Binding-site contacts:
Ligand atom C13 contacts residue TYR197 of chain 12.A at 4.0 Å (hydrophobic).
Ligand atom N4 contacts residue DMS1 of chain 12.F at 3.6 Å (h-bond).
Ligand atom C21 contacts residue ILE104 of chain 12.A at 3.5 Å (hydrophobic).
Ligand atom C7 contacts residue TYR197 of chain 12.A at 3.5 Å (hydrophobic).
Ligand atom C13 contacts residue SER126 of chain 12.A at 3.7 Å.
Ligand atom C11 contacts residue ILE104 of chain 12.A at 3.5 Å (hydrophobic).
Ligand atom N5 contacts residue DMS1 of chain 12.F at 3.9 Å.
Ligand atom C1 contacts residue ASN198 of chain 12.A at 4.0 Å.
Ligand atom C19 contacts residue TYR152 of chain 12.A at 3.9 Å (hydrophobic).
Ligand atom C10 contacts residue MET221 of chain 12.A at 4.0 Å (hydrophobic).
Ligand atom C11 contacts residue MET221 of chain 12.A at 4.0 Å (hydrophobic).
Ligand atom N4 contacts residue ASN219 of chain 12.A at 4.0 Å.
Ligand atom C17 contacts residue TYR128 of chain 12.A at 3.8 Å (hydrophobic).
Ligand atom C10 contacts residue LEU106 of chain 12.A at 4.0 Å (hydrophobic).
Ligand atom C7 contacts residue PHE124 of chain 12.A at 3.8 Å (hydrophobic).
Ligand atom N12 contacts residue TYR128 of chain 12.A at 2.5 Å (h-bond).
Ligand atom C19 contacts residue VAL191 of chain 12.A at 4.0 Å (hydrophobic).
Ligand atom C16 contacts residue TYR128 of chain 12.A at 2.9 Å (hydrophobic).
Ligand atom C18 contacts residue TYR152 of chain 12.A at 3.8 Å (hydrophobic).
Ligand atom C16 contacts residue ILE104 of chain 12.A at 3.7 Å (hydrophobic).
Ligand atom C21 contacts residue MET224 of chain 12.A at 4.0 Å (hydrophobic).
Ligand atom C11 contacts residue TYR128 of chain 12.A at 3.4 Å (hydrophobic).
Ligand atom C15 contacts residue TYR128 of chain 12.A at 3.0 Å (hydrophobic).
Ligand atom C19 contacts residue VAL188 of chain 12.A at 3.5 Å (hydrophobic).
Ligand atom C17 contacts residue ILE104 of chain 12.A at 3.8 Å (hydrophobic).
Ligand atom C8 contacts residue PHE124 of chain 12.A at 3.6 Å (hydrophobic).
Ligand atom C20 contacts residue VAL188 of chain 12.A at 3.7 Å (hydrophobic).
Ligand atom C20 contacts residue VAL191 of chain 12.A at 3.5 Å (hydrophobic).
Ligand atom C13 contacts residue TYR128 of chain 12.A at 3.0 Å (hydrophobic).
Ligand atom C10 contacts residue TYR128 of chain 12.A at 3.6 Å (hydrophobic).
Ligand atom C8 contacts residue TYR197 of chain 12.A at 3.4 Å (hydrophobic).
Ligand atom C14 contacts residue TYR197 of chain 12.A at 4.1 Å (hydrophobic).
Ligand atom C14 contacts residue TYR128 of chain 12.A at 3.3 Å (hydrophobic).
Ligand atom C7 contacts residue LEU106 of chain 12.A at 4.1 Å (hydrophobic).
Ligand atom C14 contacts residue SER126 of chain 12.A at 3.6 Å.
Ligand atom C18 contacts residue VAL188 of chain 12.A at 3.9 Å (hydrophobic).
Ligand atom C10 contacts residue ILE104 of chain 12.A at 3.9 Å (hydrophobic).
Ligand atom N5 contacts residue ASN219 of chain 12.A at 4.1 Å.
Ligand atom C1 contacts residue DMS1 of chain 12.F at 4.1 Å.
Ligand atom N9 contacts residue TYR128 of chain 12.A at 4.1 Å.

The small molecule below binds the protein below.
Small molecule (SMILES): COc1ccc(N2CCN(c3cccc(C)c3)CC2)nn1

Sequence of chain 12.A:
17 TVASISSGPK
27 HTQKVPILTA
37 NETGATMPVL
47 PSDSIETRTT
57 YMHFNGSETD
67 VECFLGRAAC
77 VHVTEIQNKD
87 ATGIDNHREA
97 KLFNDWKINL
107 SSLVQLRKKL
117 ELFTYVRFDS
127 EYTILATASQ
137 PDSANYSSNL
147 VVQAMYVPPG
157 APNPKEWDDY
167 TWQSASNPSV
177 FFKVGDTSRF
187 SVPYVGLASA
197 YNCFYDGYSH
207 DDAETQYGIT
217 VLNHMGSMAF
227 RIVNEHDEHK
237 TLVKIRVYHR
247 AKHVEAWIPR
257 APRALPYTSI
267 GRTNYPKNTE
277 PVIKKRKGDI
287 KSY